Binding-site contacts:
Ligand atom C4 contacts residue ASN19 of chain 6.Q at 4.5 Å.
Ligand atom O6 contacts residue ASN19 of chain 6.Q at 4.3 Å.
Ligand atom C3 contacts residue ASN19 of chain 6.Q at 4.4 Å.
Ligand atom O5 contacts residue ASN19 of chain 6.Q at 2.1 Å (h-bond).
Ligand atom C5 contacts residue ASN19 of chain 6.Q at 3.3 Å.
Ligand atom C2 contacts residue ASN19 of chain 6.Q at 3.4 Å.
Ligand atom C6 contacts residue ASN19 of chain 6.Q at 4.0 Å.
Ligand atom N2 contacts residue ASN19 of chain 6.Q at 4.1 Å.
Ligand atom C1 contacts residue ASN19 of chain 6.Q at 1.9 Å.
Ligand atom C8 contacts residue TYR17 of chain 6.Q at 4.3 Å (hydrophobic).

This protein binds this small molecule.
Small molecule (SMILES): CC(=O)N[C@H]1[C@H](O[C@H]2[C@H](O)[C@@H](NC(C)=O)CO[C@@H]2CO)O[C@H](CO)[C@@H](O)[C@@H]1O

Sequence of chain 6.Q:
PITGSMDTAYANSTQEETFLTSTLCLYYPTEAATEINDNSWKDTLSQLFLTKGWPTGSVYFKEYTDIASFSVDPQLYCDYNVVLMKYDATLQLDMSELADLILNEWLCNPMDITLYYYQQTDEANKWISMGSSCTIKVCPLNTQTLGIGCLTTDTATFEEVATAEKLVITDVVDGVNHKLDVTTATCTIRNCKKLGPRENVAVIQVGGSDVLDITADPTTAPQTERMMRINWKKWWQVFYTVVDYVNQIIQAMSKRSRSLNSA